Binding-site contacts:
Ligand atom OAD contacts residue TYR61 of chain 1.I at 3.6 Å.
Ligand atom CAL contacts residue PRO48 of chain 1.I at 3.8 Å (hydrophobic).
Ligand atom CAI contacts residue ILE58 of chain 1.I at 3.5 Å (hydrophobic).
Ligand atom CAK contacts residue PRO48 of chain 1.I at 3.3 Å (hydrophobic).
Ligand atom CAG contacts residue HIS59 of chain 1.I at 3.6 Å.
Ligand atom OD1 contacts residue SER60 of chain 1.I at 2.7 Å (h-bond).
Ligand atom CG contacts residue HIS64 of chain 1.I at 3.8 Å.
Ligand atom CA contacts residue TYR47 of chain 1.I at 3.8 Å (hydrophobic).
Ligand atom CAW contacts residue TYR47 of chain 1.I at 3.7 Å (hydrophobic).
Ligand atom NAR contacts residue HIS59 of chain 1.I at 2.8 Å (h-bond).
Ligand atom CAA contacts residue TRP37 of chain 1.I at 3.8 Å (hydrophobic).
Ligand atom CD2 contacts residue TRP37 of chain 1.I at 3.5 Å (hydrophobic).
Ligand atom NAQ contacts residue PRO48 of chain 1.I at 3.6 Å.
Ligand atom CB contacts residue TRP66 of chain 1.I at 3.5 Å (hydrophobic).
Ligand atom CA contacts residue HIS59 of chain 1.I at 3.4 Å.
Ligand atom C contacts residue HIS59 of chain 1.I at 3.6 Å.
Ligand atom CAG contacts residue TYR47 of chain 1.I at 3.8 Å (hydrophobic).
Ligand atom CAW contacts residue ILE58 of chain 1.I at 3.9 Å (hydrophobic).
Ligand atom CAM contacts residue HIS59 of chain 1.I at 3.8 Å.
Ligand atom OAS contacts residue ILE58 of chain 1.I at 3.8 Å.
Ligand atom OD1 contacts residue TYR61 of chain 1.I at 3.8 Å.
Ligand atom CB contacts residue HIS59 of chain 1.I at 3.5 Å.
Ligand atom OD1 contacts residue HIS64 of chain 1.I at 2.8 Å (h-bond).
Ligand atom CG contacts residue TRP37 of chain 1.I at 3.9 Å (hydrophobic).
Ligand atom C contacts residue TYR47 of chain 1.I at 3.5 Å (hydrophobic).
Ligand atom NAQ contacts residue ARG56 of chain 1.I at 3.1 Å (salt-bridge).
Ligand atom OAS contacts residue PHE25 of chain 1.I at 3.8 Å.
Ligand atom CAT contacts residue TYR61 of chain 1.I at 3.7 Å (hydrophobic).
Ligand atom CAX contacts residue PRO48 of chain 1.I at 3.9 Å (hydrophobic).
Ligand atom CD2 contacts residue TYR47 of chain 1.I at 3.5 Å (hydrophobic).
Ligand atom CAI contacts residue TYR47 of chain 1.I at 3.7 Å (hydrophobic).
Ligand atom O contacts residue TYR47 of chain 1.I at 2.6 Å (h-bond).
Ligand atom CG contacts residue SER60 of chain 1.I at 3.8 Å.
Ligand atom N contacts residue TYR47 of chain 1.I at 3.6 Å (h-bond).
Ligand atom CG contacts residue TRP66 of chain 1.I at 3.6 Å (hydrophobic).
Ligand atom CAA contacts residue TYR47 of chain 1.I at 3.4 Å (hydrophobic).
Ligand atom CAX contacts residue ILE58 of chain 1.I at 3.7 Å (hydrophobic).
Ligand atom CAV contacts residue TYR47 of chain 1.I at 3.9 Å (hydrophobic).
Ligand atom CAK contacts residue ARG56 of chain 1.I at 3.9 Å.
Ligand atom CB contacts residue TYR47 of chain 1.I at 3.6 Å (hydrophobic).

Sequence of chain 1.I:
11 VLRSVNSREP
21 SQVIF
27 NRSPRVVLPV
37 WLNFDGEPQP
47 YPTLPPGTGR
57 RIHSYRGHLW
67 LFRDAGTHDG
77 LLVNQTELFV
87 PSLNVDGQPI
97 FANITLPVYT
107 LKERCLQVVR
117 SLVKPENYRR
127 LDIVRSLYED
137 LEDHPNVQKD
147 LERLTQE

The protein below binds the small molecule below.
Small molecule (SMILES): CC(C)(C)CC(=O)N1C[C@H](O)C[C@H]1C(=O)NCc1ccc(-c2cnco2)cc1